Sequence of chain 1.D:
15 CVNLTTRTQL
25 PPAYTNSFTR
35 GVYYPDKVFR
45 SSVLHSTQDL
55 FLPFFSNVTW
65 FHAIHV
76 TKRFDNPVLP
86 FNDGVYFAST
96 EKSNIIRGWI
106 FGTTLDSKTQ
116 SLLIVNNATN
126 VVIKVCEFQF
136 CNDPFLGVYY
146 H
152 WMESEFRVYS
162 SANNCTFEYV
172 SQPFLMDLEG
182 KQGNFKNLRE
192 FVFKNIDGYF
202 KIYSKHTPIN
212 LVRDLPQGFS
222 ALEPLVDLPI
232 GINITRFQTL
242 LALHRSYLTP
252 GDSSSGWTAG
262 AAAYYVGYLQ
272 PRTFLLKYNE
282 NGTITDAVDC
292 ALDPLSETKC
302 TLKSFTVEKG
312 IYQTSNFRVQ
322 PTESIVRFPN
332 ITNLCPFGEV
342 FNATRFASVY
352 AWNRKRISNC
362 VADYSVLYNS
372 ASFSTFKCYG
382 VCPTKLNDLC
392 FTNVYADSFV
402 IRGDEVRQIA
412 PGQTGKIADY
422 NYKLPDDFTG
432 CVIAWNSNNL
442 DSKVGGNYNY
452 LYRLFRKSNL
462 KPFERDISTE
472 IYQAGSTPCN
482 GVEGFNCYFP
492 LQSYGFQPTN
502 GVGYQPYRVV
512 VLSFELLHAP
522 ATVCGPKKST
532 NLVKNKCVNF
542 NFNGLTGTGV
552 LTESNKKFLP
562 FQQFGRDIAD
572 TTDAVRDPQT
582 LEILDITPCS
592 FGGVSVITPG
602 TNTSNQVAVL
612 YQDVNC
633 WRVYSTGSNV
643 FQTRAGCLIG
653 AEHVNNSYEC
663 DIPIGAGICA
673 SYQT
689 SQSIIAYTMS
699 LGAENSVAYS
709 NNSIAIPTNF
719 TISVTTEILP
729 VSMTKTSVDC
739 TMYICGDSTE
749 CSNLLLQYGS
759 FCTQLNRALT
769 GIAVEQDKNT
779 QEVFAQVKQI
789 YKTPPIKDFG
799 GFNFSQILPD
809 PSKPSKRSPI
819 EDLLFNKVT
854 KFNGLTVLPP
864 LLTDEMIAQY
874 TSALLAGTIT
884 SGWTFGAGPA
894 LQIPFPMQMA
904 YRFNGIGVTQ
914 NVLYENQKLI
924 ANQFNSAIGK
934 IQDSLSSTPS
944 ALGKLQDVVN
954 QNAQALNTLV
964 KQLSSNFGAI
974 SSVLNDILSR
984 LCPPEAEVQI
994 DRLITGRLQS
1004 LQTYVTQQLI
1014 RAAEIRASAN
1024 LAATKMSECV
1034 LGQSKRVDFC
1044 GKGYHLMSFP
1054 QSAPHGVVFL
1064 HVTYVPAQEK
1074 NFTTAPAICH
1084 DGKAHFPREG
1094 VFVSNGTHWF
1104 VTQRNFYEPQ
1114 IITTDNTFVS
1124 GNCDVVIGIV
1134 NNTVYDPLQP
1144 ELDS

This protein binds this small molecule.
Small molecule (SMILES): CC(=O)N[C@H]1[C@H](O[C@H]2[C@H](O)[C@@H](NC(C)=O)CO[C@@H]2CO)O[C@H](CO)[C@@H](O)[C@@H]1O

Binding-site contacts:
Ligand atom C5 contacts residue GLN926 of chain 1.D at 4.3 Å.
Ligand atom C1 contacts residue ASN717 of chain 1.D at 1.5 Å.
Ligand atom C7 contacts residue LEU922 of chain 1.D at 3.5 Å (hydrophobic).
Ligand atom C8 contacts residue ASN925 of chain 1.D at 4.0 Å.
Ligand atom C8 contacts residue GLN926 of chain 1.D at 4.0 Å.
Ligand atom N2 contacts residue LEU922 of chain 1.D at 4.3 Å.
Ligand atom C4 contacts residue ASN717 of chain 1.D at 4.4 Å.
Ligand atom C8 contacts residue LEU922 of chain 1.D at 3.6 Å (hydrophobic).
Ligand atom O5 contacts residue ASN717 of chain 1.D at 2.5 Å (h-bond).
Ligand atom C7 contacts residue ASN717 of chain 1.D at 3.5 Å.
Ligand atom C5 contacts residue ASN717 of chain 1.D at 3.8 Å.
Ligand atom O6 contacts residue THR719 of chain 1.D at 4.1 Å.
Ligand atom O4 contacts residue LEU922 of chain 1.D at 4.0 Å.
Ligand atom C8 contacts residue THR716 of chain 1.D at 4.2 Å.
Ligand atom C5 contacts residue LEU922 of chain 1.D at 4.2 Å (hydrophobic).
Ligand atom C2 contacts residue ASN717 of chain 1.D at 2.5 Å.
Ligand atom O7 contacts residue ASN925 of chain 1.D at 4.4 Å.
Ligand atom O7 contacts residue LEU922 of chain 1.D at 3.4 Å.
Ligand atom N2 contacts residue ASN717 of chain 1.D at 2.9 Å (h-bond).
Ligand atom C8 contacts residue ASN717 of chain 1.D at 3.6 Å.
Ligand atom C6 contacts residue GLN926 of chain 1.D at 4.1 Å.
Ligand atom C3 contacts residue ASN717 of chain 1.D at 3.9 Å.
Ligand atom O6 contacts residue GLN926 of chain 1.D at 3.1 Å (h-bond).